Binding-site contacts:
Ligand atom C25 contacts residue CYS147 of chain 1.A at 3.2 Å (hydrophobic).
Ligand atom C27 contacts residue LEU143 of chain 1.A at 3.8 Å (hydrophobic).
Ligand atom CD1 contacts residue LEU167 of chain 1.A at 3.6 Å (hydrophobic).
Ligand atom C21 contacts residue HIS43 of chain 1.A at 3.4 Å.
Ligand atom C6 contacts residue CYS144 of chain 1.A at 3.7 Å (hydrophobic).
Ligand atom O8 contacts residue HIS165 of chain 1.A at 2.9 Å (h-bond).
Ligand atom N contacts residue VAL193 of chain 1.A at 3.5 Å (h-bond).
Ligand atom CB contacts residue VAL192 of chain 1.A at 3.3 Å (hydrophobic).
Ligand atom C21 contacts residue CYS147 of chain 1.A at 2.9 Å (hydrophobic).
Ligand atom C contacts residue GLU168 of chain 1.A at 3.7 Å.
Ligand atom O1 contacts residue VAL193 of chain 1.A at 3.7 Å.
Ligand atom C contacts residue GLN166 of chain 1.A at 3.5 Å.
Ligand atom N contacts residue VAL192 of chain 1.A at 3.1 Å (h-bond).
Ligand atom CA contacts residue GLN191 of chain 1.A at 3.5 Å.
Ligand atom CB contacts residue GLN191 of chain 1.A at 3.1 Å.
Ligand atom N6 contacts residue PHE142 of chain 1.A at 3.3 Å (h-bond).
Ligand atom N contacts residue CYS147 of chain 1.A at 3.0 Å (h-bond).
Ligand atom CA contacts residue GLN191 of chain 1.A at 3.6 Å.
Ligand atom C contacts residue GLN191 of chain 1.A at 3.6 Å.
Ligand atom C4 contacts residue CYS144 of chain 1.A at 3.5 Å (hydrophobic).
Ligand atom CA contacts residue GLN166 of chain 1.A at 3.5 Å.
Ligand atom N contacts residue VAL192 of chain 1.A at 3.3 Å.
Ligand atom O contacts residue GLY145 of chain 1.A at 3.7 Å.
Ligand atom C5 contacts residue CYS144 of chain 1.A at 3.4 Å (hydrophobic).
Ligand atom O contacts residue GLY145 of chain 1.A at 3.7 Å.
Ligand atom O8 contacts residue PHE142 of chain 1.A at 3.8 Å.
Ligand atom O8 contacts residue HIS174 of chain 1.A at 3.7 Å.
Ligand atom O contacts residue GLN191 of chain 1.A at 3.4 Å.
Ligand atom CB contacts residue GLN194 of chain 1.A at 3.7 Å.
Ligand atom CA contacts residue CYS147 of chain 1.A at 2.8 Å (hydrophobic).
Ligand atom O8 contacts residue GLU168 of chain 1.A at 3.4 Å.
Ligand atom O contacts residue GLN191 of chain 1.A at 3.6 Å.
Ligand atom N contacts residue GLN191 of chain 1.A at 2.7 Å (h-bond).
Ligand atom N contacts residue GLU168 of chain 1.A at 3.0 Å (salt-bridge).
Ligand atom O contacts residue GLU168 of chain 1.A at 2.7 Å (salt-bridge).
Ligand atom CA contacts residue GLU168 of chain 1.A at 3.5 Å.
Ligand atom O contacts residue LEU167 of chain 1.A at 3.6 Å.
Ligand atom C20 contacts residue CYS147 of chain 1.A at 1.9 Å (hydrophobic).
Ligand atom C29 contacts residue GLU168 of chain 1.A at 3.7 Å.
Ligand atom N contacts residue GLN166 of chain 1.A at 2.7 Å (h-bond).

This small molecule binds to this protein.
Small molecule (SMILES): Cc1cc(C(=O)N[C@@H](C)C(=O)N[C@H](C(=O)N[C@@H](CC(C)C)C(=O)N[C@H](/C=C/C(=O)OCc2ccccc2)C[C@@H]2CCNC2=O)C(C)C)no1

Sequence of chain 1.A:
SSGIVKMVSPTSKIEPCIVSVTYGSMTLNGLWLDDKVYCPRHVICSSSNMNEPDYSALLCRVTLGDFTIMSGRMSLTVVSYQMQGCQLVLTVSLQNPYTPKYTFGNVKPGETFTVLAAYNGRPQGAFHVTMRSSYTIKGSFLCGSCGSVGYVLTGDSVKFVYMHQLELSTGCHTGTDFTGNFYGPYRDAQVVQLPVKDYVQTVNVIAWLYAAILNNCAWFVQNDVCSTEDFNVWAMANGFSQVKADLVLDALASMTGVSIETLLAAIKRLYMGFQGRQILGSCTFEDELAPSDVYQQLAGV